Binding-site contacts:
Ligand atom CD2 contacts residue GLN155 of chain 1.B at 3.8 Å.
Ligand atom N contacts residue GLN155 of chain 1.B at 2.8 Å (h-bond).
Ligand atom F1 contacts residue GLN155 of chain 1.B at 3.5 Å.
Ligand atom CA contacts residue TYR151 of chain 1.B at 3.5 Å (hydrophobic).
Ligand atom CD1 contacts residue GLN155 of chain 1.B at 3.6 Å.
Ligand atom OXT contacts residue GLN173 of chain 1.B at 2.8 Å (h-bond).
Ligand atom O contacts residue GLY34 of chain 1.B at 3.8 Å.
Ligand atom F1 contacts residue ASN158 of chain 1.B at 3.5 Å.
Ligand atom N contacts residue TYR151 of chain 1.B at 3.2 Å (h-bond).
Ligand atom OH contacts residue ASN158 of chain 1.B at 3.4 Å (h-bond).
Ligand atom OH contacts residue ARG32 of chain 1.B at 2.9 Å (salt-bridge).
Ligand atom OH contacts residue TYR65 of chain 1.B at 3.8 Å.
Ligand atom CE2 contacts residue GLY34 of chain 1.B at 3.7 Å.
Ligand atom CE1 contacts residue TYR65 of chain 1.B at 3.8 Å (hydrophobic).
Ligand atom CZ contacts residue TYR65 of chain 1.B at 3.7 Å (hydrophobic).
Ligand atom CZ contacts residue GLN155 of chain 1.B at 3.5 Å.
Ligand atom CE1 contacts residue GLN155 of chain 1.B at 3.7 Å.
Ligand atom CB contacts residue TYR151 of chain 1.B at 3.1 Å (hydrophobic).
Ligand atom OXT contacts residue GLU36 of chain 1.B at 3.7 Å.
Ligand atom F2 contacts residue GLY34 of chain 1.B at 3.3 Å.
Ligand atom CG contacts residue ALA67 of chain 1.B at 3.7 Å (hydrophobic).
Ligand atom OXT contacts residue TYR151 of chain 1.B at 3.3 Å (h-bond).
Ligand atom CD1 contacts residue TYR151 of chain 1.B at 3.8 Å (hydrophobic).
Ligand atom CB contacts residue GLU36 of chain 1.B at 3.8 Å.
Ligand atom F2 contacts residue ARG32 of chain 1.B at 3.4 Å.
Ligand atom C contacts residue GLN173 of chain 1.B at 3.4 Å.
Ligand atom OH contacts residue GLN155 of chain 1.B at 3.6 Å.
Ligand atom CD1 contacts residue ALA67 of chain 1.B at 3.5 Å (hydrophobic).
Ligand atom CA contacts residue GLY34 of chain 1.B at 3.8 Å.
Ligand atom CG contacts residue GLN155 of chain 1.B at 3.8 Å.
Ligand atom N contacts residue GLN173 of chain 1.B at 2.5 Å (h-bond).
Ligand atom CE2 contacts residue GLN155 of chain 1.B at 3.8 Å.
Ligand atom CA contacts residue GLN173 of chain 1.B at 3.5 Å.
Ligand atom CB contacts residue ALA67 of chain 1.B at 3.9 Å (hydrophobic).
Ligand atom O contacts residue GLU36 of chain 1.B at 3.2 Å (salt-bridge).
Ligand atom OXT contacts residue ILE137 of chain 1.B at 3.5 Å.
Ligand atom C contacts residue GLU36 of chain 1.B at 3.8 Å.
Ligand atom CD2 contacts residue GLY34 of chain 1.B at 3.4 Å.
Ligand atom CZ contacts residue ARG32 of chain 1.B at 3.8 Å.
Ligand atom C contacts residue TYR151 of chain 1.B at 3.5 Å (hydrophobic).

The small molecule below binds the protein below.
Small molecule (SMILES): N[C@@H](Cc1cc(F)c(O)c(F)c1)C(=O)O

Sequence of chain 1.B:
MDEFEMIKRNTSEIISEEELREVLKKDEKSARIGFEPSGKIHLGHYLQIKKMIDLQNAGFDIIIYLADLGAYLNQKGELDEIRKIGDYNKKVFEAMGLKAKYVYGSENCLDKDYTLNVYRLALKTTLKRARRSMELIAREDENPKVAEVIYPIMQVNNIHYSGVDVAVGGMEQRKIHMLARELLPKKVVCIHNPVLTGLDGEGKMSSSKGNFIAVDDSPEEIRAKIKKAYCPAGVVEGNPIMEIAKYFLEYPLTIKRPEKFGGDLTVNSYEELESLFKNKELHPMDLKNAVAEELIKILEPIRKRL